Binding-site contacts:
Ligand atom CG contacts residue TYR64 of chain 1.B at 3.7 Å (hydrophobic).
Ligand atom CG contacts residue MET26 of chain 1.B at 3.8 Å (hydrophobic).
Ligand atom CB contacts residue LEU116 of chain 1.B at 3.7 Å (hydrophobic).
Ligand atom CA contacts residue ASP67 of chain 1.B at 3.6 Å.
Ligand atom O contacts residue ARG71 of chain 1.B at 3.6 Å.
Ligand atom CG contacts residue ARG112 of chain 1.B at 3.6 Å.
Ligand atom OH contacts residue ASP67 of chain 1.B at 2.6 Å (salt-bridge).
Ligand atom CA contacts residue ILE21 of chain 1.B at 3.5 Å (hydrophobic).
Ligand atom OH contacts residue ARG71 of chain 1.B at 2.8 Å (salt-bridge).
Ligand atom O contacts residue LYS23 of chain 1.B at 2.7 Å (salt-bridge).
Ligand atom CB contacts residue PRO20 of chain 1.B at 3.8 Å (hydrophobic).
Ligand atom N contacts residue ILE21 of chain 1.B at 2.8 Å (h-bond).
Ligand atom N contacts residue ARG71 of chain 1.B at 3.7 Å.
Ligand atom CE2 contacts residue ASP67 of chain 1.B at 3.7 Å.
Ligand atom CD1 contacts residue LYS23 of chain 1.B at 3.7 Å.
Ligand atom C contacts residue ILE21 of chain 1.B at 3.6 Å (hydrophobic).
Ligand atom N contacts residue LYS23 of chain 1.B at 3.5 Å (salt-bridge).
Ligand atom N contacts residue SER22 of chain 1.B at 3.7 Å.
Ligand atom CB contacts residue ILE21 of chain 1.B at 3.7 Å (hydrophobic).
Ligand atom CZ contacts residue SER68 of chain 1.B at 3.7 Å.
Ligand atom CD1 contacts residue MET26 of chain 1.B at 3.5 Å (hydrophobic).
Ligand atom O1P contacts residue ARG112 of chain 1.B at 2.5 Å (salt-bridge).
Ligand atom CD contacts residue ARG112 of chain 1.B at 3.4 Å.
Ligand atom CE2 contacts residue TYR64 of chain 1.B at 3.8 Å (hydrophobic).
Ligand atom O contacts residue ARG71 of chain 1.B at 2.3 Å (salt-bridge).
Ligand atom CD2 contacts residue TYR64 of chain 1.B at 3.5 Å (hydrophobic).
Ligand atom C contacts residue LYS23 of chain 1.B at 3.8 Å.
Ligand atom OG contacts residue PRO20 of chain 1.B at 3.6 Å.
Ligand atom CG2 contacts residue ARG112 of chain 1.B at 3.4 Å.
Ligand atom O contacts residue SER22 of chain 1.B at 3.4 Å.
Ligand atom O3P contacts residue ARG112 of chain 1.B at 2.9 Å (salt-bridge).
Ligand atom OG contacts residue LYS23 of chain 1.B at 3.1 Å (salt-bridge).
Ligand atom CE1 contacts residue SER68 of chain 1.B at 3.8 Å.
Ligand atom OH contacts residue SER68 of chain 1.B at 3.3 Å.
Ligand atom CE1 contacts residue LYS23 of chain 1.B at 3.6 Å.
Ligand atom CZ contacts residue ASP67 of chain 1.B at 3.5 Å.
Ligand atom C contacts residue ARG71 of chain 1.B at 3.2 Å.
Ligand atom CA contacts residue ILE21 of chain 1.B at 3.8 Å (hydrophobic).
Ligand atom CZ contacts residue ARG71 of chain 1.B at 3.8 Å.
Ligand atom P contacts residue ARG112 of chain 1.B at 3.7 Å.

Sequence of chain 1.B:
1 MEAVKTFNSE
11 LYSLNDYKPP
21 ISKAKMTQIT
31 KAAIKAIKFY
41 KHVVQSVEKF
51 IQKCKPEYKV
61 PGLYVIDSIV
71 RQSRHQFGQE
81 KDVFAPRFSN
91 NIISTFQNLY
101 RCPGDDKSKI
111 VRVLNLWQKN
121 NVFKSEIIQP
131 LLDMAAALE

A small-molecule ligand and the protein it binds are described below.
Small molecule (SMILES): C[C@@H](O)[C@H](NC(=O)[C@@H]1CCCN1C(=O)[C@H](COP(=O)(O)O)NC(=O)[C@H](Cc1ccc(O)cc1)NC(=O)[C@H](CO)NC(=O)[C@@H]1CCCN1)C(=O)N[C@@H](CO)C(=O)N1CCC[C@H]1C=O